Sequence of chain 1.A:
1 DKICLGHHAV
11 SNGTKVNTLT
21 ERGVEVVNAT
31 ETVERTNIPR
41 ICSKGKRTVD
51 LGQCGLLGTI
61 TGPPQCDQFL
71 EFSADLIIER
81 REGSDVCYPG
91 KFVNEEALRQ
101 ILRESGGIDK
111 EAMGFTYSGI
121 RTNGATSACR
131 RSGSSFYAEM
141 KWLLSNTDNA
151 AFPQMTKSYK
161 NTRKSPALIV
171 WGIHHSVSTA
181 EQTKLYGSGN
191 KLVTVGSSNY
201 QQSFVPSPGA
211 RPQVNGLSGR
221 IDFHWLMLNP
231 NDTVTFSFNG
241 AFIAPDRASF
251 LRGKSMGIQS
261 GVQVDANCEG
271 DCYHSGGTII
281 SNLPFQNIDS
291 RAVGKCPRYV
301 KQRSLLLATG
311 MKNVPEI

Binding-site contacts:
Ligand atom C3 contacts residue ASN12 of chain 1.A at 3.9 Å.
Ligand atom C4 contacts residue ASN12 of chain 1.A at 4.3 Å.
Ligand atom O5 contacts residue ASN12 of chain 1.A at 2.3 Å (h-bond).
Ligand atom N2 contacts residue ASN12 of chain 1.A at 3.2 Å (h-bond).
Ligand atom O7 contacts residue GLY13 of chain 1.A at 3.5 Å (h-bond).
Ligand atom C5 contacts residue ASN12 of chain 1.A at 3.6 Å.
Ligand atom C8 contacts residue THR14 of chain 1.A at 4.1 Å.
Ligand atom O7 contacts residue ASN12 of chain 1.A at 2.9 Å (h-bond).
Ligand atom O7 contacts residue THR14 of chain 1.A at 4.4 Å.
Ligand atom C1 contacts residue ASN12 of chain 1.A at 1.4 Å.
Ligand atom C7 contacts residue ASN12 of chain 1.A at 3.4 Å.
Ligand atom C2 contacts residue ASN12 of chain 1.A at 2.7 Å.

This protein binds this small molecule.
Small molecule (SMILES): CC(=O)N[C@@H]1[C@@H](O)[C@H](O)[C@@H](CO)O[C@H]1O